Sequence of chain 1.B:
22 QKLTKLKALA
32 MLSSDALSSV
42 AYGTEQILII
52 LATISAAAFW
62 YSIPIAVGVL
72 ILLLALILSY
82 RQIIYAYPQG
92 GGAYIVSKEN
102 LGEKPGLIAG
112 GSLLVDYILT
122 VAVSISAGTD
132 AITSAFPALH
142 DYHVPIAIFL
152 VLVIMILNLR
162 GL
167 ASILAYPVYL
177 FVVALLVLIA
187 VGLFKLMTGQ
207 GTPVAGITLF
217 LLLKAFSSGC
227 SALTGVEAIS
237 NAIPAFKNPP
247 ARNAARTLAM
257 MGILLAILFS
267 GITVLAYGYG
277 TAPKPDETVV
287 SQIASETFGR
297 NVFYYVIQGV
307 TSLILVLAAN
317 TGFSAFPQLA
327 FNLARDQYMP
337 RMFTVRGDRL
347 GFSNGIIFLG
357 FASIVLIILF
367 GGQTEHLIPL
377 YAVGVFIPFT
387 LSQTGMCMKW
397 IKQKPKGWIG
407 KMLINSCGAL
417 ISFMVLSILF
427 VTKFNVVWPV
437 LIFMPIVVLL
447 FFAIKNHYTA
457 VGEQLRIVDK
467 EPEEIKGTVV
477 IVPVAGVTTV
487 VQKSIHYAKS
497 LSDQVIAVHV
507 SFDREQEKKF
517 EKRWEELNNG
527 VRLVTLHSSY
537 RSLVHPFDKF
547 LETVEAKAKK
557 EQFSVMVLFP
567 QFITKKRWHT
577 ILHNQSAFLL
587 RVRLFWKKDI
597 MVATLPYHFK

Binding-site contacts:
Ligand atom C61 contacts residue ARG337 of chain 1.A at 3.6 Å.
Ligand atom O1P contacts residue ARG337 of chain 1.A at 3.2 Å (salt-bridge).
Ligand atom O2P1 contacts residue PRO566 of chain 1.B at 3.2 Å.
Ligand atom C5 contacts residue ALA481 of chain 1.B at 3.6 Å (hydrophobic).
Ligand atom O2P contacts residue ASN580 of chain 1.B at 3.2 Å.
Ligand atom C2 contacts residue VAL506 of chain 1.B at 3.4 Å (hydrophobic).
Ligand atom C2'1 contacts residue ARG337 of chain 1.A at 3.6 Å.
Ligand atom O2P contacts residue SER582 of chain 1.B at 2.9 Å (h-bond).
Ligand atom N6 contacts residue VAL506 of chain 1.B at 3.1 Å (h-bond).
Ligand atom N6 contacts residue LEU539 of chain 1.B at 3.9 Å.
Ligand atom N7 contacts residue ALA481 of chain 1.B at 3.4 Å.
Ligand atom N3 contacts residue VAL480 of chain 1.B at 3.3 Å (h-bond).
Ligand atom C2'1 contacts residue HIS579 of chain 1.B at 3.7 Å.
Ligand atom N11 contacts residue ARG337 of chain 1.A at 3.2 Å (salt-bridge).
Ligand atom O2' contacts residue PRO479 of chain 1.B at 2.4 Å (h-bond).
Ligand atom N61 contacts residue ARG462 of chain 1.A at 3.4 Å (salt-bridge).
Ligand atom O2'1 contacts residue HIS579 of chain 1.B at 2.7 Å (h-bond).
Ligand atom C5' contacts residue ALA583 of chain 1.B at 3.6 Å (hydrophobic).
Ligand atom O2P contacts residue GLN581 of chain 1.B at 3.0 Å (h-bond).
Ligand atom O2P1 contacts residue VAL486 of chain 1.B at 3.9 Å.
Ligand atom N1 contacts residue VAL480 of chain 1.B at 3.5 Å (h-bond).
Ligand atom C21 contacts residue ARG337 of chain 1.A at 3.2 Å.
Ligand atom P contacts residue ASN580 of chain 1.B at 3.8 Å.
Ligand atom O1P1 contacts residue ALA481 of chain 1.B at 3.2 Å.
Ligand atom N71 contacts residue THR484 of chain 1.B at 3.9 Å.
Ligand atom O2P1 contacts residue VAL487 of chain 1.B at 3.8 Å.
Ligand atom C4 contacts residue VAL480 of chain 1.B at 3.8 Å (hydrophobic).
Ligand atom C2' contacts residue ALA481 of chain 1.B at 3.9 Å (hydrophobic).
Ligand atom C41 contacts residue ARG337 of chain 1.A at 3.7 Å.
Ligand atom O4'1 contacts residue PHE568 of chain 1.B at 3.7 Å.
Ligand atom C6 contacts residue VAL506 of chain 1.B at 3.7 Å (hydrophobic).
Ligand atom O3'1 contacts residue ASN580 of chain 1.B at 3.1 Å (h-bond).
Ligand atom N1 contacts residue VAL506 of chain 1.B at 3.0 Å (h-bond).
Ligand atom C2 contacts residue VAL480 of chain 1.B at 3.1 Å (hydrophobic).
Ligand atom C8 contacts residue ALA481 of chain 1.B at 3.5 Å (hydrophobic).
Ligand atom C2' contacts residue PRO479 of chain 1.B at 3.2 Å (hydrophobic).
Ligand atom N31 contacts residue ARG337 of chain 1.A at 3.6 Å.
Ligand atom C6 contacts residue LEU539 of chain 1.B at 3.8 Å (hydrophobic).
Ligand atom N3 contacts residue PRO479 of chain 1.B at 3.6 Å.
Ligand atom O2'1 contacts residue ASN580 of chain 1.B at 3.0 Å (h-bond).

Sequence of chain 1.A:
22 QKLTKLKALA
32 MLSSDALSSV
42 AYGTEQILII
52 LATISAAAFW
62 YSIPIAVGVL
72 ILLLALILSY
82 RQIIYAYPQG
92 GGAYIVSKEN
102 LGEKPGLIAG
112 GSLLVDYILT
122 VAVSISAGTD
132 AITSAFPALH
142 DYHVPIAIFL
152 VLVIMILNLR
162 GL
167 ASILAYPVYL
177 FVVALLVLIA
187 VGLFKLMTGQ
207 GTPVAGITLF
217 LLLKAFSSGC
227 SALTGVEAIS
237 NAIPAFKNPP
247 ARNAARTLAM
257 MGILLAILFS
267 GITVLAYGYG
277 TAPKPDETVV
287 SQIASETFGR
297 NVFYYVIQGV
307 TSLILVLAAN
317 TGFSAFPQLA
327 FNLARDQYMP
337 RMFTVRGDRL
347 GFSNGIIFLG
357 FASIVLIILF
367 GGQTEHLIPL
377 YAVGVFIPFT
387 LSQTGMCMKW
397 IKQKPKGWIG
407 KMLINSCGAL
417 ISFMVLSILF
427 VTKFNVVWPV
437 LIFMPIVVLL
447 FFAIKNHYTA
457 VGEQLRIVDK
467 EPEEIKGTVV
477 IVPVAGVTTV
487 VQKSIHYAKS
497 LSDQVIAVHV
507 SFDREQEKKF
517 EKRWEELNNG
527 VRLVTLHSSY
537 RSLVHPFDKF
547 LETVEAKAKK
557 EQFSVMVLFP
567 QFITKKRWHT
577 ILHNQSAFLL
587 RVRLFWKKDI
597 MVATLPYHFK

This small molecule binds to this protein.
Small molecule (SMILES): Nc1ncnc2c1ncn2[C@@H]1O[C@@H]2CO[P](=O)(O)O[C@H]3[C@@H](O)[C@H](n4cnc5c(N)ncnc54)O[C@@H]3CO[P](=O)(O)O[C@H]2[C@H]1O